Sequence of chain 1.B:
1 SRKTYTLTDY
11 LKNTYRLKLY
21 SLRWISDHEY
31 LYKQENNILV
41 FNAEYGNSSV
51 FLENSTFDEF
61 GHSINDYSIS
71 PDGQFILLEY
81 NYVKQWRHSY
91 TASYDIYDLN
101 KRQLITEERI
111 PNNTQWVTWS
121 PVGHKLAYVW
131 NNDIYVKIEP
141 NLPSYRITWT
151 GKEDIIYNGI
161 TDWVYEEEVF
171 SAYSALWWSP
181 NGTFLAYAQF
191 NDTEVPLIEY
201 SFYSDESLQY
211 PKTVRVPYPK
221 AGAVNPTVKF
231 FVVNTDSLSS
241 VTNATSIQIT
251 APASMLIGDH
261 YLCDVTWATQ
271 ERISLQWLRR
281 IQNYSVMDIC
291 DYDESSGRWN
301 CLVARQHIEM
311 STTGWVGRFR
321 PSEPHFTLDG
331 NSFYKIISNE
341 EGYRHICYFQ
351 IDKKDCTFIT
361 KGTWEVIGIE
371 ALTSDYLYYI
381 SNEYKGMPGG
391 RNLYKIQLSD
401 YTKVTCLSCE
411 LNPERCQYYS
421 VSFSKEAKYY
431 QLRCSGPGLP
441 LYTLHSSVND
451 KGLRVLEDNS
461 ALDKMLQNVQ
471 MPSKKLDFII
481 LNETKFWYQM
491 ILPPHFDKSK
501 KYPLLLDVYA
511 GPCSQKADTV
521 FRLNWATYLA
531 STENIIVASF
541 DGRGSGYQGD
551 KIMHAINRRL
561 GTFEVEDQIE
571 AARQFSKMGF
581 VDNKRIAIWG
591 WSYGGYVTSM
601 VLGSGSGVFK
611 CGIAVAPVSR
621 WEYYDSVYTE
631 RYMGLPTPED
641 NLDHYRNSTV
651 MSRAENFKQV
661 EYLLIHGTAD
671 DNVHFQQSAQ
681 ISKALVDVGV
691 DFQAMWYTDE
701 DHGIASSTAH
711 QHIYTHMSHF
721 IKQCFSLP

The protein below binds the small molecule below.
Small molecule (SMILES): CC(=O)N[C@@H]1[C@@H](O)[C@H](O)[C@@H](CO)O[C@H]1O

Binding-site contacts:
Ligand atom C4 contacts residue ASN191 of chain 1.B at 4.2 Å.
Ligand atom O6 contacts residue THR193 of chain 1.B at 3.8 Å.
Ligand atom O7 contacts residue ASN191 of chain 1.B at 3.2 Å (h-bond).
Ligand atom C6 contacts residue THR193 of chain 1.B at 4.4 Å.
Ligand atom O5 contacts residue THR193 of chain 1.B at 3.7 Å.
Ligand atom C5 contacts residue ASN191 of chain 1.B at 3.6 Å.
Ligand atom C3 contacts residue ASN191 of chain 1.B at 3.7 Å.
Ligand atom C8 contacts residue ILE156 of chain 1.B at 3.8 Å (hydrophobic).
Ligand atom C1 contacts residue ILE156 of chain 1.B at 4.4 Å (hydrophobic).
Ligand atom N2 contacts residue ILE156 of chain 1.B at 3.6 Å.
Ligand atom C5 contacts residue THR193 of chain 1.B at 3.9 Å.
Ligand atom C7 contacts residue ASN191 of chain 1.B at 3.3 Å.
Ligand atom O5 contacts residue ASN191 of chain 1.B at 2.4 Å (h-bond).
Ligand atom C6 contacts residue GLU194 of chain 1.B at 3.4 Å.
Ligand atom C2 contacts residue ASN191 of chain 1.B at 2.4 Å.
Ligand atom C2 contacts residue THR193 of chain 1.B at 4.4 Å.
Ligand atom O7 contacts residue GLN189 of chain 1.B at 4.1 Å.
Ligand atom N2 contacts residue ASN191 of chain 1.B at 2.8 Å (h-bond).
Ligand atom C1 contacts residue ASN191 of chain 1.B at 1.4 Å.
Ligand atom O6 contacts residue GLU194 of chain 1.B at 2.7 Å (salt-bridge).
Ligand atom C7 contacts residue ILE156 of chain 1.B at 3.7 Å (hydrophobic).
Ligand atom O7 contacts residue LYS229 of chain 1.B at 4.1 Å.
Ligand atom C1 contacts residue THR193 of chain 1.B at 3.3 Å.
Ligand atom C8 contacts residue THR150 of chain 1.B at 3.8 Å.
Ligand atom O7 contacts residue ILE156 of chain 1.B at 4.4 Å.